Sequence of chain 1.A:
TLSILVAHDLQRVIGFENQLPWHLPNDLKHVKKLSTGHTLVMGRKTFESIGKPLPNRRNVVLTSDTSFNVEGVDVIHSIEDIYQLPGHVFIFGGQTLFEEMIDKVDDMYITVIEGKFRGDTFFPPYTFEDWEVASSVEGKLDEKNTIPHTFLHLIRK

Binding-site contacts:
Ligand atom CAL contacts residue NDP1 of chain 1.B at 3.6 Å.
Ligand atom C4 contacts residue ASP27 of chain 1.A at 3.5 Å.
Ligand atom N3 contacts residue ASP27 of chain 1.A at 2.6 Å (salt-bridge).
Ligand atom NAH contacts residue ASP27 of chain 1.A at 3.0 Å (salt-bridge).
Ligand atom NAH contacts residue THR111 of chain 1.A at 3.5 Å (h-bond).
Ligand atom N3 contacts residue VAL31 of chain 1.A at 3.5 Å.
Ligand atom CAQ contacts residue ILE50 of chain 1.A at 3.5 Å (hydrophobic).
Ligand atom C6 contacts residue PHE92 of chain 1.A at 3.7 Å (hydrophobic).
Ligand atom CAV contacts residue LEU54 of chain 1.A at 3.6 Å (hydrophobic).
Ligand atom CAK contacts residue NDP1 of chain 1.B at 3.6 Å.
Ligand atom NAJ contacts residue NDP1 of chain 1.B at 3.5 Å (h-bond).
Ligand atom CAN contacts residue ILE50 of chain 1.A at 3.7 Å (hydrophobic).
Ligand atom N1 contacts residue NDP1 of chain 1.B at 3.5 Å (h-bond).
Ligand atom N1 contacts residue ALA7 of chain 1.A at 3.6 Å (h-bond).
Ligand atom N1 contacts residue VAL6 of chain 1.A at 3.4 Å.
Ligand atom NAJ contacts residue PHE92 of chain 1.A at 3.1 Å (h-bond).
Ligand atom CAW contacts residue LEU54 of chain 1.A at 3.7 Å (hydrophobic).
Ligand atom CAP contacts residue PHE92 of chain 1.A at 3.3 Å (hydrophobic).
Ligand atom C2 contacts residue VAL31 of chain 1.A at 3.4 Å (hydrophobic).
Ligand atom C5 contacts residue NDP1 of chain 1.B at 3.6 Å.
Ligand atom CAI contacts residue ASP27 of chain 1.A at 3.6 Å.
Ligand atom NAJ contacts residue LEU5 of chain 1.A at 2.9 Å (h-bond).
Ligand atom NAH contacts residue VAL6 of chain 1.A at 3.4 Å.
Ligand atom OBA contacts residue MET42 of chain 1.A at 3.3 Å (h-bond).
Ligand atom CAR contacts residue ILE50 of chain 1.A at 3.6 Å (hydrophobic).
Ligand atom CAO contacts residue PHE92 of chain 1.A at 3.5 Å (hydrophobic).
Ligand atom CAZ contacts residue LEU28 of chain 1.A at 3.4 Å (hydrophobic).
Ligand atom CAT contacts residue ILE50 of chain 1.A at 3.6 Å (hydrophobic).
Ligand atom NAH contacts residue ALA7 of chain 1.A at 3.5 Å (h-bond).
Ligand atom C2 contacts residue ALA7 of chain 1.A at 3.5 Å (hydrophobic).
Ligand atom CAO contacts residue ILE50 of chain 1.A at 3.5 Å (hydrophobic).
Ligand atom C6 contacts residue LEU5 of chain 1.A at 3.6 Å (hydrophobic).
Ligand atom CAL contacts residue PHE92 of chain 1.A at 3.7 Å (hydrophobic).
Ligand atom C2 contacts residue VAL6 of chain 1.A at 3.7 Å (hydrophobic).
Ligand atom N1 contacts residue LEU5 of chain 1.A at 3.5 Å (h-bond).
Ligand atom CAP contacts residue ILE50 of chain 1.A at 3.4 Å (hydrophobic).
Ligand atom CAY contacts residue LEU28 of chain 1.A at 3.6 Å (hydrophobic).
Ligand atom CBB contacts residue LYS52 of chain 1.A at 3.4 Å.
Ligand atom C6 contacts residue NDP1 of chain 1.B at 3.3 Å.
Ligand atom C2 contacts residue ASP27 of chain 1.A at 3.5 Å.

This protein binds this small molecule.
Small molecule (SMILES): CCc1nc(N)nc(N)c1C#C[C@@H](C)c1cc(OC)cc(-c2ccncc2)c1